Sequence of chain 1.B:
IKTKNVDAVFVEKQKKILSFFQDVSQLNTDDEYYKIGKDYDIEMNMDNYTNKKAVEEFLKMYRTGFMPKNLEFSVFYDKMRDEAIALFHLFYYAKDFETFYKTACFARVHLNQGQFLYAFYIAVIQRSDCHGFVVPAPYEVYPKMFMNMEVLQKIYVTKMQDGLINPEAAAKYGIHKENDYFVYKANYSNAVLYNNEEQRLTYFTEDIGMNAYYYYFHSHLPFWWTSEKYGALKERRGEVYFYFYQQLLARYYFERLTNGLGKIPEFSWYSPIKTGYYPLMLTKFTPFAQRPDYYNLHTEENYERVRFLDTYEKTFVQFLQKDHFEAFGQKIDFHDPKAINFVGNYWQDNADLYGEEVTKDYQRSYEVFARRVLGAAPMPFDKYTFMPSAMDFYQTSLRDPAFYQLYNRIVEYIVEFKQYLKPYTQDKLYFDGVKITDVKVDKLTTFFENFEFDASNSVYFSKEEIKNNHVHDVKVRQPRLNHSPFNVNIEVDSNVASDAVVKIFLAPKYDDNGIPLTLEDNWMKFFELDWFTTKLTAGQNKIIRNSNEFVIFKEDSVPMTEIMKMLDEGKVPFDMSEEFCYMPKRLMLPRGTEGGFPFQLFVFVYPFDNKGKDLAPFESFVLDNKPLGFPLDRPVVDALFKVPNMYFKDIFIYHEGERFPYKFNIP

Sequence of chain 2.B:
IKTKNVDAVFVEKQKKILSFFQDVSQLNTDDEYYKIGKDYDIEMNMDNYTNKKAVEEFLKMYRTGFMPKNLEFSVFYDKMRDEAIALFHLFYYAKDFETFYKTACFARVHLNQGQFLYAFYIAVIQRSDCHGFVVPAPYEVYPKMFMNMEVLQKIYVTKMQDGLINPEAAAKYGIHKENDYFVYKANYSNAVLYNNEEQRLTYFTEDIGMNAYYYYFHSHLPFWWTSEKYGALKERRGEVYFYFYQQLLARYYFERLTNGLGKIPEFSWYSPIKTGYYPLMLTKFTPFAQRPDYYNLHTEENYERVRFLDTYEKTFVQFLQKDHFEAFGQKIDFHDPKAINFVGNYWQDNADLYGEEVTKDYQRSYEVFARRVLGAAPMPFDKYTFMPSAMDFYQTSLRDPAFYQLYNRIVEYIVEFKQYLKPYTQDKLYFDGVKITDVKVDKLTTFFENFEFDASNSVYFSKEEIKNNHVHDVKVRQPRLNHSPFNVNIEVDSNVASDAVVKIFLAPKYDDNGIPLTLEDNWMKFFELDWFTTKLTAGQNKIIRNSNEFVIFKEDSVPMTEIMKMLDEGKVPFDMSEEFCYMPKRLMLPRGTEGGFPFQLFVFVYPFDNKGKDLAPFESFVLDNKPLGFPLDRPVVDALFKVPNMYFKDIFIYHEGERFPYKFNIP

Sequence of chain 1.A:
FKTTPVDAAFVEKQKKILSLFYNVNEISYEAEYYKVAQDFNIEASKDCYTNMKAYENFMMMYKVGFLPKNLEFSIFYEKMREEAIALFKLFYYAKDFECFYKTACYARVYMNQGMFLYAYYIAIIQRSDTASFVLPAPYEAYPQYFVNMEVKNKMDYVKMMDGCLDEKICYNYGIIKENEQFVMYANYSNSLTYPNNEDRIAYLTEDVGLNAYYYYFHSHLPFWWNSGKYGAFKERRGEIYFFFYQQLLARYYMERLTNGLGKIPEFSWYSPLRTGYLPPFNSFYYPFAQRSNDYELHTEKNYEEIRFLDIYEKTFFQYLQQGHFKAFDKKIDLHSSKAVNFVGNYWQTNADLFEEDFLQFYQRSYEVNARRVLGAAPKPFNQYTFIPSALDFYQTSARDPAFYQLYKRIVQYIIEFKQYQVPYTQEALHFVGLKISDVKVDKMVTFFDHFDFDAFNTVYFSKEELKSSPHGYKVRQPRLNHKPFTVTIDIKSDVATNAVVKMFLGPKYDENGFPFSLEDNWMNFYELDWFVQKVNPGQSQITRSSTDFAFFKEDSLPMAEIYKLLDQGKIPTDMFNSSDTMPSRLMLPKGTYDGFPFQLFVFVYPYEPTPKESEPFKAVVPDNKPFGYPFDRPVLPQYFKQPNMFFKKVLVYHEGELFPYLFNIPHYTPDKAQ

The small molecule below binds the protein below.
Small molecule (SMILES): CC(=O)N[C@H]1[C@H](O[C@H]2[C@H](O)[C@@H](NC(C)=O)CO[C@@H]2CO)O[C@H](CO)[C@@H](O[C@@H]2O[C@H](CO[C@H]3O[C@H](CO)[C@@H](O)[C@H](O)[C@@H]3O)[C@@H](O)[C@H](O[C@H]3O[C@H](CO)[C@@H](O)[C@H](O)[C@@H]3O)[C@@H]2O)[C@@H]1O

Binding-site contacts:
Ligand atom O7 contacts residue LYS159 of chain 1.A at 4.0 Å.
Ligand atom O7 contacts residue TYR666 of chain 1.A at 3.8 Å.
Ligand atom O6 contacts residue ASN177 of chain 1.A at 3.8 Å.
Ligand atom O3 contacts residue ILE670 of chain 1.A at 4.3 Å.
Ligand atom C3 contacts residue ASN669 of chain 1.A at 3.4 Å.
Ligand atom C1 contacts residue TYR666 of chain 1.A at 4.3 Å (hydrophobic).
Ligand atom C4 contacts residue ILE670 of chain 1.A at 4.2 Å (hydrophobic).
Ligand atom C3 contacts residue ASN192 of chain 1.A at 3.8 Å.
Ligand atom C8 contacts residue TYR190 of chain 1.A at 3.4 Å (hydrophobic).
Ligand atom C4 contacts residue ASN192 of chain 1.A at 4.2 Å.
Ligand atom C1 contacts residue ASN192 of chain 1.A at 1.4 Å.
Ligand atom C5 contacts residue ASN192 of chain 1.A at 3.5 Å.
Ligand atom O2 contacts residue ASN177 of chain 1.A at 4.1 Å.
Ligand atom O5 contacts residue TYR666 of chain 1.A at 4.0 Å.
Ligand atom C7 contacts residue ASN669 of chain 1.A at 3.7 Å.
Ligand atom O7 contacts residue ASN192 of chain 1.A at 3.3 Å (h-bond).
Ligand atom N2 contacts residue ASN669 of chain 1.A at 2.8 Å (h-bond).
Ligand atom C6 contacts residue TYR666 of chain 1.A at 3.3 Å (hydrophobic).
Ligand atom O5 contacts residue ASN192 of chain 1.A at 2.3 Å (h-bond).
Ligand atom C8 contacts residue LYS159 of chain 1.A at 3.9 Å.
Ligand atom N2 contacts residue ASN192 of chain 1.A at 3.0 Å (h-bond).
Ligand atom C5 contacts residue TYR666 of chain 1.A at 3.8 Å (hydrophobic).
Ligand atom O3 contacts residue ASN669 of chain 1.A at 3.6 Å (h-bond).
Ligand atom C8 contacts residue ASN669 of chain 1.A at 3.8 Å.
Ligand atom C3 contacts residue ILE670 of chain 1.A at 4.2 Å (hydrophobic).
Ligand atom O7 contacts residue GLU155 of chain 1.A at 4.3 Å.
Ligand atom O4 contacts residue ILE670 of chain 1.A at 3.4 Å.
Ligand atom O6 contacts residue PRO671 of chain 1.A at 4.0 Å.
Ligand atom C6 contacts residue PRO671 of chain 1.A at 4.1 Å (hydrophobic).
Ligand atom C8 contacts residue PRO524 of chain 2.B at 3.6 Å (hydrophobic).
Ligand atom C7 contacts residue ASN192 of chain 1.A at 3.4 Å.
Ligand atom C2 contacts residue ASN669 of chain 1.A at 3.6 Å.
Ligand atom O7 contacts residue ILE670 of chain 1.A at 3.6 Å.
Ligand atom C8 contacts residue TYR666 of chain 1.A at 3.7 Å (hydrophobic).
Ligand atom C2 contacts residue ASN192 of chain 1.A at 2.5 Å.
Ligand atom C8 contacts residue GLY179 of chain 1.A at 4.3 Å.
Ligand atom C7 contacts residue TYR666 of chain 1.A at 4.1 Å (hydrophobic).
Ligand atom C1 contacts residue ASN669 of chain 1.A at 4.2 Å.
Ligand atom C5 contacts residue ILE670 of chain 1.A at 4.4 Å (hydrophobic).
Ligand atom O3 contacts residue PRO671 of chain 1.A at 3.7 Å.